A protein and the small-molecule ligand that binds it are described below.
Small molecule (SMILES): CCCCCCCCCCC(=O)O

Sequence of chain 2.A:
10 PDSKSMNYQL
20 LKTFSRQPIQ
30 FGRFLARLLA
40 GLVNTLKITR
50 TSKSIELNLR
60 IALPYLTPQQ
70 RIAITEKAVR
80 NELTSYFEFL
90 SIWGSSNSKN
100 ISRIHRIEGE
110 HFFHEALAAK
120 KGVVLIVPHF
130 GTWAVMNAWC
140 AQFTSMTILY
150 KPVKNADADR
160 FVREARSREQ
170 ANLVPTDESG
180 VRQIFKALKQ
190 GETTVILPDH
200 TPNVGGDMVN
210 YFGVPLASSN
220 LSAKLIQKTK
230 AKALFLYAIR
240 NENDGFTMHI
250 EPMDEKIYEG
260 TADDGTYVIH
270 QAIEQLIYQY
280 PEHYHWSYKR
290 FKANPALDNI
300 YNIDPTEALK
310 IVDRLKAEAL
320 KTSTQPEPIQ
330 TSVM

Binding-site contacts:
Ligand atom CAE contacts residue ARG289 of chain 2.A at 3.1 Å.
Ligand atom CAK contacts residue TYR287 of chain 2.A at 3.8 Å (hydrophobic).
Ligand atom CAG contacts residue ASP198 of chain 2.A at 3.4 Å.
Ligand atom CAI contacts residue TYR283 of chain 2.A at 3.7 Å (hydrophobic).
Ligand atom CAL contacts residue TYR85 of chain 2.A at 3.4 Å (hydrophobic).
Ligand atom CAH contacts residue TYR287 of chain 2.A at 3.5 Å (hydrophobic).
Ligand atom CAF contacts residue ASP198 of chain 2.A at 3.6 Å.
Ligand atom CAG contacts residue ARG289 of chain 2.A at 3.9 Å.
Ligand atom CAJ contacts residue TYR287 of chain 2.A at 3.4 Å (hydrophobic).
Ligand atom CAD contacts residue TRP285 of chain 2.A at 3.4 Å (hydrophobic).
Ligand atom OAC contacts residue TYR85 of chain 2.A at 3.8 Å.
Ligand atom CAF contacts residue TYR283 of chain 2.A at 2.8 Å (hydrophobic).
Ligand atom CAK contacts residue HIS199 of chain 2.A at 2.9 Å.
Ligand atom CAH contacts residue HIS284 of chain 2.A at 3.1 Å.
Ligand atom CAE contacts residue TYR283 of chain 2.A at 3.8 Å (hydrophobic).
Ligand atom CAG contacts residue TYR287 of chain 2.A at 3.4 Å (hydrophobic).
Ligand atom CAI contacts residue HIS199 of chain 2.A at 3.1 Å.
Ligand atom CAD contacts residue TYR283 of chain 2.A at 3.3 Å (hydrophobic).
Ligand atom CAM contacts residue TYR85 of chain 2.A at 3.8 Å (hydrophobic).
Ligand atom OAB contacts residue SER286 of chain 2.A at 3.3 Å (h-bond).
Ligand atom CAL contacts residue SER286 of chain 2.A at 3.8 Å.
Ligand atom CAF contacts residue TYR210 of chain 2.A at 3.9 Å (hydrophobic).
Ligand atom CAF contacts residue ARG289 of chain 2.A at 3.6 Å.
Ligand atom CAG contacts residue TYR283 of chain 2.A at 3.1 Å (hydrophobic).
Ligand atom OAB contacts residue TYR287 of chain 2.A at 3.7 Å.
Ligand atom CAJ contacts residue HIS199 of chain 2.A at 3.4 Å.
Ligand atom CAL contacts residue GLU81 of chain 2.A at 3.6 Å.
Ligand atom OAC contacts residue HIS199 of chain 2.A at 3.7 Å.
Ligand atom CAI contacts residue HIS284 of chain 2.A at 3.5 Å.
Ligand atom CAA contacts residue TYR283 of chain 2.A at 3.5 Å (hydrophobic).
Ligand atom CAJ contacts residue HIS284 of chain 2.A at 2.9 Å.
Ligand atom CAA contacts residue TRP285 of chain 2.A at 3.2 Å (hydrophobic).
Ligand atom CAH contacts residue TYR283 of chain 2.A at 3.0 Å (hydrophobic).
Ligand atom CAA contacts residue TYR210 of chain 2.A at 2.9 Å (hydrophobic).
Ligand atom CAI contacts residue TYR287 of chain 2.A at 3.5 Å (hydrophobic).
Ligand atom CAE contacts residue TYR210 of chain 2.A at 3.8 Å (hydrophobic).
Ligand atom CAJ contacts residue HIS128 of chain 2.A at 3.5 Å.
Ligand atom CAI contacts residue HIS128 of chain 2.A at 3.4 Å.
Ligand atom CAK contacts residue HIS128 of chain 2.A at 3.6 Å.
Ligand atom CAM contacts residue SER286 of chain 2.A at 4.0 Å.